Sequence of chain 1.T:
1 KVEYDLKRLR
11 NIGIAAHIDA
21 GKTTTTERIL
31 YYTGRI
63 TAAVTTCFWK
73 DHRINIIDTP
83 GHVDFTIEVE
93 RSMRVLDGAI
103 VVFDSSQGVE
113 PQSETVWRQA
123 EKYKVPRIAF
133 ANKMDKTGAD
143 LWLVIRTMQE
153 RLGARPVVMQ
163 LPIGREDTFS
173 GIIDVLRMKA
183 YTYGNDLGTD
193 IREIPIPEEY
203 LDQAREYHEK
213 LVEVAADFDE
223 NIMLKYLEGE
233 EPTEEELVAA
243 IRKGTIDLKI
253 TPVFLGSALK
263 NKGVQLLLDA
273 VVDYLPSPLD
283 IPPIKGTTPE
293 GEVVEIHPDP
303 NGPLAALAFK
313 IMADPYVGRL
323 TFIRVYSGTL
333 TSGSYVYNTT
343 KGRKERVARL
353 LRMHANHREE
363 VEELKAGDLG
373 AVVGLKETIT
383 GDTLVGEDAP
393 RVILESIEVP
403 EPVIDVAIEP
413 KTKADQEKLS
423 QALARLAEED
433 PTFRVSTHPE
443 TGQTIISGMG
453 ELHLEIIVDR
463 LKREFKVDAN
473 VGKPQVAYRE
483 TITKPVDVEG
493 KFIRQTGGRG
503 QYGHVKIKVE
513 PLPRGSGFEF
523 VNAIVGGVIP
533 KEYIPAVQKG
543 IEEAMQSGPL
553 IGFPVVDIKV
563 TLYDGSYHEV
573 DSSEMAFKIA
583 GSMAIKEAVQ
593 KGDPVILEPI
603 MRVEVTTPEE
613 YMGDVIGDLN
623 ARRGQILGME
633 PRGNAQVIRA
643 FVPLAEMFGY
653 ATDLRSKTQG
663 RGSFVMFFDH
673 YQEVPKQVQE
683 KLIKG

The protein below binds the small molecule below.
Small molecule (SMILES): CC(=O)O[C@H]1C[C@@]2(C)[C@@H](C[C@@H](O)[C@H]3[C@@]4(C)CC[C@@H](O)[C@@H](C)[C@@H]4CC[C@@]32C)/C1=C(\CCC=C(C)C)C(=O)O

Binding-site contacts:
Ligand atom O4 contacts residue GDP1 of chain 1.SD at 3.9 Å.
Ligand atom O6 contacts residue ILE458 of chain 1.T at 3.8 Å.
Ligand atom C29 contacts residue GDP1 of chain 1.SD at 3.5 Å.
Ligand atom O4 contacts residue THR63 of chain 1.T at 4.2 Å.
Ligand atom C14 contacts residue THR63 of chain 1.T at 4.0 Å.
Ligand atom O4 contacts residue THR81 of chain 1.T at 4.0 Å.
Ligand atom O5 contacts residue GDP1 of chain 1.SD at 2.9 Å (h-bond).
Ligand atom C17 contacts residue THR63 of chain 1.T at 3.8 Å.
Ligand atom C13 contacts residue THR63 of chain 1.T at 3.8 Å.
Ligand atom C26 contacts residue GDP1 of chain 1.SD at 3.9 Å.
Ligand atom C22 contacts residue THR63 of chain 1.T at 3.9 Å.
Ligand atom C4 contacts residue ARG462 of chain 1.T at 3.8 Å.
Ligand atom C3 contacts residue ARG462 of chain 1.T at 3.2 Å.
Ligand atom C28 contacts residue GDP1 of chain 1.SD at 3.2 Å.
Ligand atom C2 contacts residue ILE458 of chain 1.T at 3.2 Å (hydrophobic).
Ligand atom C28 contacts residue GLY83 of chain 1.T at 3.6 Å.
Ligand atom C21 contacts residue THR63 of chain 1.T at 3.1 Å.
Ligand atom C26 contacts residue GLY83 of chain 1.T at 4.1 Å.
Ligand atom O1 contacts residue ILE458 of chain 1.T at 4.3 Å.
Ligand atom C12 contacts residue THR63 of chain 1.T at 3.0 Å.
Ligand atom C29 contacts residue THR63 of chain 1.T at 4.1 Å.
Ligand atom C2 contacts residue ARG462 of chain 1.T at 4.1 Å.
Ligand atom O6 contacts residue ARG462 of chain 1.T at 4.0 Å.
Ligand atom C27 contacts residue VAL85 of chain 1.T at 3.6 Å (hydrophobic).
Ligand atom C29 contacts residue THR81 of chain 1.T at 4.0 Å.
Ligand atom C28 contacts residue ILE18 of chain 1.T at 4.2 Å (hydrophobic).
Ligand atom O6 contacts residue ASP461 of chain 1.T at 3.7 Å.
Ligand atom C1 contacts residue ILE458 of chain 1.T at 3.4 Å (hydrophobic).
Ligand atom C1 contacts residue THR63 of chain 1.T at 4.0 Å.
Ligand atom C25 contacts residue GDP1 of chain 1.SD at 4.2 Å.
Ligand atom O5 contacts residue THR81 of chain 1.T at 3.2 Å.
Ligand atom C2 contacts residue ILE459 of chain 1.T at 4.1 Å (hydrophobic).
Ligand atom C18 contacts residue ARG462 of chain 1.T at 3.2 Å.
Ligand atom C28 contacts residue ASP19 of chain 1.T at 4.2 Å.
Ligand atom C19 contacts residue THR63 of chain 1.T at 3.2 Å.
Ligand atom C3 contacts residue ILE458 of chain 1.T at 4.0 Å (hydrophobic).
Ligand atom C24 contacts residue GDP1 of chain 1.SD at 3.9 Å.
Ligand atom C9 contacts residue THR63 of chain 1.T at 3.1 Å.
Ligand atom C10 contacts residue THR63 of chain 1.T at 3.6 Å.
Ligand atom C11 contacts residue THR63 of chain 1.T at 3.0 Å.